A protein and the small-molecule ligand that binds it are described below.
Small molecule (SMILES): Cn1cncc1/C=C1\CCN=C1c1cccnc1

Binding-site contacts:
Ligand atom C07 contacts residue MET122 of chain 1.E at 3.4 Å (hydrophobic).
Ligand atom C03 contacts residue TYR193 of chain 1.D at 3.8 Å (hydrophobic).
Ligand atom N17 contacts residue THR152 of chain 1.D at 3.5 Å.
Ligand atom N04 contacts residue TYR97 of chain 1.D at 3.1 Å (h-bond).
Ligand atom C15 contacts residue ARG112 of chain 1.E at 3.4 Å.
Ligand atom N04 contacts residue TRP151 of chain 1.D at 3.8 Å.
Ligand atom C16 contacts residue THR152 of chain 1.D at 3.4 Å.
Ligand atom C01 contacts residue TRP61 of chain 1.E at 3.2 Å (hydrophobic).
Ligand atom N17 contacts residue TRP151 of chain 1.D at 3.6 Å (h-bond).
Ligand atom C13 contacts residue TRP151 of chain 1.D at 4.0 Å (hydrophobic).
Ligand atom C08 contacts residue MET122 of chain 1.E at 3.2 Å (hydrophobic).
Ligand atom C05 contacts residue TRP151 of chain 1.D at 2.9 Å (hydrophobic).
Ligand atom C10 contacts residue CYS195 of chain 1.D at 3.5 Å (hydrophobic).
Ligand atom C12 contacts residue TYR200 of chain 1.D at 3.7 Å (hydrophobic).
Ligand atom C18 contacts residue TRP151 of chain 1.D at 3.7 Å (hydrophobic).
Ligand atom C14 contacts residue LEU120 of chain 1.E at 4.1 Å (hydrophobic).
Ligand atom C05 contacts residue SER150 of chain 1.D at 3.6 Å.
Ligand atom N02 contacts residue TYR193 of chain 1.D at 4.0 Å.
Ligand atom C18 contacts residue MET122 of chain 1.E at 3.9 Å (hydrophobic).
Ligand atom C01 contacts residue TRP151 of chain 1.D at 3.7 Å (hydrophobic).
Ligand atom C12 contacts residue MET122 of chain 1.E at 3.8 Å (hydrophobic).
Ligand atom C06 contacts residue TRP151 of chain 1.D at 3.5 Å (hydrophobic).
Ligand atom N11 contacts residue CYS196 of chain 1.D at 3.3 Å (h-bond).
Ligand atom C14 contacts residue TYR200 of chain 1.D at 4.0 Å (hydrophobic).
Ligand atom C10 contacts residue TYR200 of chain 1.D at 3.7 Å (hydrophobic).
Ligand atom N11 contacts residue CYS195 of chain 1.D at 3.6 Å (h-bond).
Ligand atom C03 contacts residue TRP151 of chain 1.D at 3.8 Å (hydrophobic).
Ligand atom C01 contacts residue TYR193 of chain 1.D at 3.9 Å (hydrophobic).
Ligand atom N02 contacts residue TRP151 of chain 1.D at 3.4 Å.
Ligand atom C03 contacts residue TYR97 of chain 1.D at 3.4 Å (hydrophobic).
Ligand atom N17 contacts residue MET122 of chain 1.E at 3.9 Å.
Ligand atom C09 contacts residue MET122 of chain 1.E at 3.8 Å (hydrophobic).
Ligand atom N11 contacts residue TYR200 of chain 1.D at 3.8 Å.
Ligand atom C09 contacts residue TYR200 of chain 1.D at 4.0 Å (hydrophobic).
Ligand atom N11 contacts residue MET122 of chain 1.E at 4.1 Å.
Ligand atom C10 contacts residue CYS196 of chain 1.D at 3.4 Å (hydrophobic).
Ligand atom C07 contacts residue TRP151 of chain 1.D at 3.5 Å (hydrophobic).
Ligand atom C05 contacts residue TYR200 of chain 1.D at 3.9 Å (hydrophobic).
Ligand atom C15 contacts residue THR152 of chain 1.D at 4.0 Å.
Ligand atom N04 contacts residue SER150 of chain 1.D at 3.5 Å (h-bond).

Sequence of chain 1.E:
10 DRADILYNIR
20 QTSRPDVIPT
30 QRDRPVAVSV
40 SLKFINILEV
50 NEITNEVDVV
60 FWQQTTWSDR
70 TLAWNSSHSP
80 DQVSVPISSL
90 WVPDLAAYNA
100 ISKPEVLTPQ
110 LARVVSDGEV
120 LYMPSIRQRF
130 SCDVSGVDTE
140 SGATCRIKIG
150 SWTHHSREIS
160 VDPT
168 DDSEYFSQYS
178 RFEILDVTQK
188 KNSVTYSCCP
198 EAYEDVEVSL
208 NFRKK

Sequence of chain 1.D:
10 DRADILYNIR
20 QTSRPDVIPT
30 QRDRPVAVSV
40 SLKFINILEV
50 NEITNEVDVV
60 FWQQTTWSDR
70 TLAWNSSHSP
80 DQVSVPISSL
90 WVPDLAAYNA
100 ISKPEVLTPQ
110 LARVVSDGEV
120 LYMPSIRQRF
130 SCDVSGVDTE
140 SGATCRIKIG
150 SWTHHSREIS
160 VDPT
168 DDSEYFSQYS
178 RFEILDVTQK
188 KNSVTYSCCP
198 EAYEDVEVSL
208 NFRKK